Binding-site contacts:
Ligand atom C9 contacts residue SER147 of chain 1.B at 3.5 Å.
Ligand atom O3 contacts residue TYR146 of chain 1.B at 3.3 Å.
Ligand atom C contacts residue ASP297 of chain 1.B at 3.8 Å.
Ligand atom C6 contacts residue ARG273 of chain 1.B at 3.8 Å.
Ligand atom C8 contacts residue ARG63 of chain 1.B at 3.5 Å.
Ligand atom N contacts residue TYR218 of chain 1.B at 3.9 Å.
Ligand atom O1 contacts residue ALA168 of chain 1.B at 3.8 Å.
Ligand atom C8 contacts residue LYS379 of chain 1.B at 3.6 Å.
Ligand atom O2 contacts residue ALA168 of chain 1.B at 3.4 Å (h-bond).
Ligand atom N contacts residue ASP297 of chain 1.B at 2.8 Å (salt-bridge).
Ligand atom C2 contacts residue SER145 of chain 1.B at 3.7 Å.
Ligand atom C6 contacts residue GLY298 of chain 1.B at 3.4 Å.
Ligand atom C1 contacts residue THR170 of chain 1.B at 3.9 Å.
Ligand atom C3 contacts residue LYS379 of chain 1.B at 3.7 Å.
Ligand atom O3 contacts residue SER147 of chain 1.B at 3.0 Å (h-bond).
Ligand atom C2 contacts residue ALA168 of chain 1.B at 3.7 Å (hydrophobic).
Ligand atom C7 contacts residue TYR146 of chain 1.B at 3.8 Å (hydrophobic).
Ligand atom O contacts residue LYS379 of chain 1.B at 2.8 Å (salt-bridge).
Ligand atom N contacts residue THR170 of chain 1.B at 2.8 Å (h-bond).
Ligand atom O2 contacts residue THR170 of chain 1.B at 2.9 Å (h-bond).
Ligand atom O2 contacts residue TYR218 of chain 1.B at 3.9 Å.
Ligand atom C9 contacts residue THR170 of chain 1.B at 3.8 Å.
Ligand atom C1 contacts residue ALA168 of chain 1.B at 3.6 Å (hydrophobic).
Ligand atom C7 contacts residue ARG273 of chain 1.B at 3.7 Å.
Ligand atom O2 contacts residue SER171 of chain 1.B at 4.1 Å.
Ligand atom C9 contacts residue ALA168 of chain 1.B at 3.8 Å (hydrophobic).
Ligand atom O contacts residue ARG63 of chain 1.B at 2.8 Å (salt-bridge).
Ligand atom C contacts residue TYR218 of chain 1.B at 3.4 Å (hydrophobic).
Ligand atom O1 contacts residue ARG63 of chain 1.B at 2.6 Å (salt-bridge).
Ligand atom N contacts residue ALA168 of chain 1.B at 3.0 Å (h-bond).
Ligand atom O2 contacts residue SER169 of chain 1.B at 3.5 Å.
Ligand atom O2 contacts residue SER147 of chain 1.B at 2.6 Å (h-bond).
Ligand atom O1 contacts residue SER145 of chain 1.B at 3.1 Å (h-bond).
Ligand atom C9 contacts residue TYR218 of chain 1.B at 3.8 Å (hydrophobic).
Ligand atom C9 contacts residue SER145 of chain 1.B at 4.0 Å.
Ligand atom C6 contacts residue TYR218 of chain 1.B at 4.0 Å (hydrophobic).
Ligand atom O3 contacts residue TYR218 of chain 1.B at 4.0 Å.
Ligand atom C4 contacts residue TYR146 of chain 1.B at 4.1 Å (hydrophobic).
Ligand atom C3 contacts residue ASP297 of chain 1.B at 3.7 Å.
Ligand atom C1 contacts residue ASP297 of chain 1.B at 3.7 Å.

Sequence of chain 1.B:
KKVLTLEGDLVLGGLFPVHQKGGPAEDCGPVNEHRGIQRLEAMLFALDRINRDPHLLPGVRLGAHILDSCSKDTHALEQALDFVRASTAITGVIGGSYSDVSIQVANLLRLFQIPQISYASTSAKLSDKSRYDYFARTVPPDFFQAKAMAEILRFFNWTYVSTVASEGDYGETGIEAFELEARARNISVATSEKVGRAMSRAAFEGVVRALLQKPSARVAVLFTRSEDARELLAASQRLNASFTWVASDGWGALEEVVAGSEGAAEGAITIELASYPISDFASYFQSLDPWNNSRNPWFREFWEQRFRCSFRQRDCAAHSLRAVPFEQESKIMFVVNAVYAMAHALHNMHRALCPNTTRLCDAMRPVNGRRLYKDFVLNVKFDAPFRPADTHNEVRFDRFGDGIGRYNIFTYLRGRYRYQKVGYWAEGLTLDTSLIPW

A small-molecule ligand and the protein it binds are described below.
Small molecule (SMILES): N[C@@]1(C(=O)O)CC2(CC2)[C@H]2[C@H](C(=O)O)[C@H]21